Binding-site contacts:
Ligand atom C contacts residue GLY110 of chain 1.B at 3.5 Å.
Ligand atom OXT contacts residue ARG84 of chain 1.B at 3.7 Å.
Ligand atom CA contacts residue LEU112 of chain 1.B at 3.8 Å (hydrophobic).
Ligand atom C contacts residue VAL48 of chain 1.B at 3.9 Å (hydrophobic).
Ligand atom CE contacts residue VAL48 of chain 1.B at 4.0 Å (hydrophobic).
Ligand atom CG contacts residue HIS153 of chain 1.B at 3.3 Å.
Ligand atom N contacts residue PRO46 of chain 1.B at 3.5 Å (h-bond).
Ligand atom SD contacts residue HIS153 of chain 1.B at 4.1 Å.
Ligand atom O contacts residue GLY110 of chain 1.B at 4.1 Å.
Ligand atom CB contacts residue ARG118 of chain 1.B at 3.7 Å.
Ligand atom O contacts residue VAL48 of chain 1.B at 2.9 Å (h-bond).
Ligand atom CE contacts residue ARG149 of chain 1.B at 3.9 Å.
Ligand atom N contacts residue GLU154 of chain 1.B at 2.8 Å (salt-bridge).
Ligand atom N contacts residue GLY49 of chain 1.B at 3.4 Å (h-bond).
Ligand atom N contacts residue LEU112 of chain 1.B at 4.1 Å.
Ligand atom CE contacts residue TRP146 of chain 1.B at 4.2 Å (hydrophobic).
Ligand atom O contacts residue GLY47 of chain 1.B at 3.7 Å.
Ligand atom CB contacts residue PRO46 of chain 1.B at 3.5 Å (hydrophobic).
Ligand atom CA contacts residue GLU154 of chain 1.B at 3.8 Å.
Ligand atom CB contacts residue VAL48 of chain 1.B at 3.5 Å (hydrophobic).
Ligand atom CB contacts residue GLY110 of chain 1.B at 3.8 Å.
Ligand atom OG contacts residue PRO46 of chain 1.B at 3.7 Å.
Ligand atom CA contacts residue HIS153 of chain 1.B at 3.8 Å.
Ligand atom CB contacts residue VAL48 of chain 1.B at 3.6 Å (hydrophobic).
Ligand atom CG contacts residue GLY110 of chain 1.B at 3.4 Å.
Ligand atom CE contacts residue ILE150 of chain 1.B at 3.0 Å (hydrophobic).
Ligand atom CG contacts residue GLU109 of chain 1.B at 3.9 Å.
Ligand atom O contacts residue GLY49 of chain 1.B at 3.7 Å.
Ligand atom N contacts residue GLY110 of chain 1.B at 2.7 Å (h-bond).
Ligand atom CA contacts residue GLY110 of chain 1.B at 3.7 Å.
Ligand atom N contacts residue HIS153 of chain 1.B at 3.6 Å.
Ligand atom CA contacts residue VAL48 of chain 1.B at 3.7 Å (hydrophobic).
Ligand atom SD contacts residue GLU109 of chain 1.B at 3.0 Å.
Ligand atom CB contacts residue GLY110 of chain 1.B at 3.7 Å.
Ligand atom CB contacts residue LEU112 of chain 1.B at 3.9 Å (hydrophobic).
Ligand atom CB contacts residue GLU154 of chain 1.B at 3.7 Å.
Ligand atom CA contacts residue GLY110 of chain 1.B at 3.4 Å.
Ligand atom SD contacts residue ARG149 of chain 1.B at 3.9 Å.
Ligand atom O contacts residue VAL48 of chain 1.B at 4.0 Å.
Ligand atom CB contacts residue HIS153 of chain 1.B at 3.9 Å.

This protein binds this small molecule.
Small molecule (SMILES): CSCC[C@H](N)C(=O)N[C@@H](C)C(=O)N[C@@H](CO)C(=O)O

Sequence of chain 1.B:
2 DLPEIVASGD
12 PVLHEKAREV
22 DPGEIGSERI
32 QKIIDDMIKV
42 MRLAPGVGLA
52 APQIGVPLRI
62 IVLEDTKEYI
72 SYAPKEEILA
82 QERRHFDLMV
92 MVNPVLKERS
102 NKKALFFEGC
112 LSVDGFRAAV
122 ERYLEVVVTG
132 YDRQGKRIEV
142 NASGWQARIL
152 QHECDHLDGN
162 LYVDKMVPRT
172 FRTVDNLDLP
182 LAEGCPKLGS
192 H